This protein binds this small molecule.
Small molecule (SMILES): CC(=O)N[C@@H]1[C@@H](O)[C@H](O)[C@@H](CO)O[C@H]1O

Sequence of chain 3.A:
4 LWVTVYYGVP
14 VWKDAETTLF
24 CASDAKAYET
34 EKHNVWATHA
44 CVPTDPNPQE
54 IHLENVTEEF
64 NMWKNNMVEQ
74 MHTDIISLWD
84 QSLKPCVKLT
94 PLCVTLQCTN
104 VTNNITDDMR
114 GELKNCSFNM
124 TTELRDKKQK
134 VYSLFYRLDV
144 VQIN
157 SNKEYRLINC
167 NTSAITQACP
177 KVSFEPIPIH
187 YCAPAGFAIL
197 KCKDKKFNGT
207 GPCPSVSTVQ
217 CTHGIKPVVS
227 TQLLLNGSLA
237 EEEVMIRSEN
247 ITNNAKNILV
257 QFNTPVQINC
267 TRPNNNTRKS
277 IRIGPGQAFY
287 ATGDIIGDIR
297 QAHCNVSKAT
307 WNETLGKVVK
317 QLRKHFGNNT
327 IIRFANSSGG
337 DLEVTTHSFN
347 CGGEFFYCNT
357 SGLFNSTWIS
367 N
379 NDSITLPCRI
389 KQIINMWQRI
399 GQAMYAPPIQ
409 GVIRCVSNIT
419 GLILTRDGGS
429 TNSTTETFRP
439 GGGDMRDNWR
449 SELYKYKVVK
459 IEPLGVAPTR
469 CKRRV

Binding-site contacts:
Ligand atom C4 contacts residue ASN118 of chain 3.A at 4.2 Å.
Ligand atom C1 contacts residue TYR135 of chain 3.A at 4.2 Å (hydrophobic).
Ligand atom C5 contacts residue TYR135 of chain 3.A at 4.0 Å (hydrophobic).
Ligand atom O6 contacts residue SER120 of chain 3.A at 3.7 Å.
Ligand atom C3 contacts residue TYR135 of chain 3.A at 4.3 Å (hydrophobic).
Ligand atom C3 contacts residue ASN118 of chain 3.A at 3.8 Å.
Ligand atom C2 contacts residue ASN118 of chain 3.A at 2.5 Å.
Ligand atom O5 contacts residue ASN118 of chain 3.A at 2.4 Å (h-bond).
Ligand atom O7 contacts residue ASN118 of chain 3.A at 4.2 Å.
Ligand atom C6 contacts residue TYR135 of chain 3.A at 4.3 Å (hydrophobic).
Ligand atom O6 contacts residue TYR135 of chain 3.A at 4.2 Å.
Ligand atom C7 contacts residue ASN118 of chain 3.A at 3.7 Å.
Ligand atom C1 contacts residue ASN118 of chain 3.A at 1.4 Å.
Ligand atom N2 contacts residue ASN118 of chain 3.A at 2.9 Å (h-bond).
Ligand atom C4 contacts residue TYR135 of chain 3.A at 4.5 Å (hydrophobic).
Ligand atom C5 contacts residue ASN118 of chain 3.A at 3.7 Å.
Ligand atom O4 contacts residue TYR135 of chain 3.A at 4.0 Å.